Sequence of chain 1.C:
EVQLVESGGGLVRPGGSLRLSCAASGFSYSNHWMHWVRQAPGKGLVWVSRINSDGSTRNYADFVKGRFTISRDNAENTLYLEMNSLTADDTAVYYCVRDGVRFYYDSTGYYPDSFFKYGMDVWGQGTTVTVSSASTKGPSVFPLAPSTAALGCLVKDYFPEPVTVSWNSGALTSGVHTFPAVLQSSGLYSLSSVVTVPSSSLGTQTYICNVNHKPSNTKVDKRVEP

Binding-site contacts:
Ligand atom C3 contacts residue PHE103 of chain 1.C at 4.2 Å (hydrophobic).
Ligand atom C3 contacts residue SER28 of chain 1.C at 3.4 Å.
Ligand atom C8 contacts residue PHE103 of chain 1.C at 3.8 Å (hydrophobic).
Ligand atom O7 contacts residue VAL153 of chain 1.B at 3.4 Å (h-bond).
Ligand atom C1 contacts residue ASN154 of chain 1.B at 1.4 Å.
Ligand atom O4 contacts residue HIS148 of chain 1.B at 3.2 Å (h-bond).
Ligand atom O3 contacts residue PHE103 of chain 1.C at 3.2 Å.
Ligand atom O6 contacts residue MET151 of chain 1.B at 4.2 Å.
Ligand atom N2 contacts residue PHE103 of chain 1.C at 3.6 Å.
Ligand atom O7 contacts residue PHE103 of chain 1.C at 3.4 Å.
Ligand atom C8 contacts residue ASN154 of chain 1.B at 4.0 Å.
Ligand atom O7 contacts residue GLY150 of chain 1.B at 3.5 Å (h-bond).
Ligand atom O7 contacts residue SER107 of chain 1.C at 4.0 Å.
Ligand atom O4 contacts residue MET151 of chain 1.B at 3.5 Å.
Ligand atom N2 contacts residue ASN154 of chain 1.B at 2.9 Å (h-bond).
Ligand atom O5 contacts residue ASN154 of chain 1.B at 2.4 Å (h-bond).
Ligand atom O2 contacts residue ASP161 of chain 1.B at 3.5 Å (salt-bridge).
Ligand atom O3 contacts residue SER28 of chain 1.C at 3.2 Å (h-bond).
Ligand atom C2 contacts residue MET151 of chain 1.B at 3.9 Å (hydrophobic).
Ligand atom C8 contacts residue SER107 of chain 1.C at 3.9 Å.
Ligand atom C1 contacts residue MET151 of chain 1.B at 4.0 Å (hydrophobic).
Ligand atom C7 contacts residue PHE103 of chain 1.C at 3.4 Å (hydrophobic).
Ligand atom O7 contacts residue ASN154 of chain 1.B at 3.2 Å (h-bond).
Ligand atom C3 contacts residue ASN154 of chain 1.B at 3.8 Å.
Ligand atom C2 contacts residue SER28 of chain 1.C at 4.1 Å.
Ligand atom O5 contacts residue MET151 of chain 1.B at 3.4 Å.
Ligand atom N2 contacts residue SER28 of chain 1.C at 3.6 Å (h-bond).
Ligand atom C6 contacts residue HIS148 of chain 1.B at 3.5 Å.
Ligand atom C7 contacts residue VAL153 of chain 1.B at 4.0 Å (hydrophobic).
Ligand atom C4 contacts residue ASN154 of chain 1.B at 4.2 Å.
Ligand atom C8 contacts residue ASN31 of chain 1.C at 3.5 Å.
Ligand atom C8 contacts residue VAL153 of chain 1.B at 3.9 Å (hydrophobic).
Ligand atom C5 contacts residue ASN154 of chain 1.B at 3.7 Å.
Ligand atom O3 contacts residue ASP161 of chain 1.B at 4.0 Å.
Ligand atom C2 contacts residue PHE103 of chain 1.C at 4.0 Å (hydrophobic).
Ligand atom C2 contacts residue ASP161 of chain 1.B at 3.9 Å.
Ligand atom C7 contacts residue ASN154 of chain 1.B at 3.2 Å.
Ligand atom C2 contacts residue ASN154 of chain 1.B at 2.4 Å.
Ligand atom C1 contacts residue THR156 of chain 1.B at 3.9 Å.
Ligand atom C1 contacts residue MET151 of chain 1.B at 3.7 Å (hydrophobic).

Sequence of chain 1.B:
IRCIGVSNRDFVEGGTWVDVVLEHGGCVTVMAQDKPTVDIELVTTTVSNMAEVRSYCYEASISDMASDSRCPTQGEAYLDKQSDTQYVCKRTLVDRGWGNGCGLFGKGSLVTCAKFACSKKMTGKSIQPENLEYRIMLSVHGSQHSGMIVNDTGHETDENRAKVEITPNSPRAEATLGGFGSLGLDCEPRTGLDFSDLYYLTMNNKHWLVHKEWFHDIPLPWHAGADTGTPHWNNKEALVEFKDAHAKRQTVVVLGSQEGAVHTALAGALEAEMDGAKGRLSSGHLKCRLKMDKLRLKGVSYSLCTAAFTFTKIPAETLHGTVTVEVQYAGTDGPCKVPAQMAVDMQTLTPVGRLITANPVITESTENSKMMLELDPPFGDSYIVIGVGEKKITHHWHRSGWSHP

A small-molecule ligand and the protein it binds are described below.
Small molecule (SMILES): CC(=O)N[C@H]1[C@H](O[C@H]2[C@H](O)[C@@H](NC(C)=O)CO[C@@H]2CO[C@@H]2O[C@@H](C)[C@@H](O)[C@@H](O)[C@@H]2O)O[C@H](CO)[C@@H](O[C@@H]2O[C@H](CO)[C@@H](O)[C@H](O)[C@@H]2O)[C@@H]1O